A small-molecule ligand and the protein it binds are described below.
Small molecule (SMILES): CC(=O)N[C@@H]1[C@@H](O)[C@H](O)[C@@H](CO)O[C@H]1O

Sequence of chain 1.A:
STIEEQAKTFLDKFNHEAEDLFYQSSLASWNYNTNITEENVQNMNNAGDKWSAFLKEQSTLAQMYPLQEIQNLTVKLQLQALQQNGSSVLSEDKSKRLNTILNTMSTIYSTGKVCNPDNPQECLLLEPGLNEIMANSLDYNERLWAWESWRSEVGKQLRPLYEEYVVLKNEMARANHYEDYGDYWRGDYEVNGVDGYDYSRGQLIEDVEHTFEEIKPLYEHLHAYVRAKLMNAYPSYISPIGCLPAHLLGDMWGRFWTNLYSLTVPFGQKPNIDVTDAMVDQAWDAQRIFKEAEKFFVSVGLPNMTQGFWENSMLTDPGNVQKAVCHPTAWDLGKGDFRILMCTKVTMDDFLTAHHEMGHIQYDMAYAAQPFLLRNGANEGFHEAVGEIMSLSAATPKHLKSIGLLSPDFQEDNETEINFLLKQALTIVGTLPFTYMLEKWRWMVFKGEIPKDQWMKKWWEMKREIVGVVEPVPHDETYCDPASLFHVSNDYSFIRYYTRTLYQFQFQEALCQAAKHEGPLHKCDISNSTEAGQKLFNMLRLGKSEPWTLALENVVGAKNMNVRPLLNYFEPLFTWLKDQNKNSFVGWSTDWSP

Binding-site contacts:
Ligand atom C6 contacts residue THR55 of chain 1.A at 3.8 Å.
Ligand atom C8 contacts residue GLN340 of chain 1.A at 4.3 Å.
Ligand atom O7 contacts residue ASN53 of chain 1.A at 3.3 Å (h-bond).
Ligand atom C5 contacts residue THR55 of chain 1.A at 4.4 Å.
Ligand atom O5 contacts residue THR55 of chain 1.A at 3.6 Å.
Ligand atom O5 contacts residue ASN53 of chain 1.A at 2.4 Å (h-bond).
Ligand atom C7 contacts residue GLN340 of chain 1.A at 4.2 Å.
Ligand atom C4 contacts residue ASN53 of chain 1.A at 4.2 Å.
Ligand atom C7 contacts residue ASN53 of chain 1.A at 3.7 Å.
Ligand atom C2 contacts residue ASN53 of chain 1.A at 2.4 Å.
Ligand atom N2 contacts residue ASN53 of chain 1.A at 3.4 Å (h-bond).
Ligand atom C3 contacts residue ASN53 of chain 1.A at 3.6 Å.
Ligand atom C1 contacts residue GLN340 of chain 1.A at 4.2 Å.
Ligand atom O3 contacts residue ASN53 of chain 1.A at 3.7 Å.
Ligand atom C5 contacts residue ASN53 of chain 1.A at 3.6 Å.
Ligand atom O7 contacts residue GLN340 of chain 1.A at 3.7 Å.
Ligand atom C1 contacts residue ASN53 of chain 1.A at 1.4 Å.